Sequence of chain 1.A:
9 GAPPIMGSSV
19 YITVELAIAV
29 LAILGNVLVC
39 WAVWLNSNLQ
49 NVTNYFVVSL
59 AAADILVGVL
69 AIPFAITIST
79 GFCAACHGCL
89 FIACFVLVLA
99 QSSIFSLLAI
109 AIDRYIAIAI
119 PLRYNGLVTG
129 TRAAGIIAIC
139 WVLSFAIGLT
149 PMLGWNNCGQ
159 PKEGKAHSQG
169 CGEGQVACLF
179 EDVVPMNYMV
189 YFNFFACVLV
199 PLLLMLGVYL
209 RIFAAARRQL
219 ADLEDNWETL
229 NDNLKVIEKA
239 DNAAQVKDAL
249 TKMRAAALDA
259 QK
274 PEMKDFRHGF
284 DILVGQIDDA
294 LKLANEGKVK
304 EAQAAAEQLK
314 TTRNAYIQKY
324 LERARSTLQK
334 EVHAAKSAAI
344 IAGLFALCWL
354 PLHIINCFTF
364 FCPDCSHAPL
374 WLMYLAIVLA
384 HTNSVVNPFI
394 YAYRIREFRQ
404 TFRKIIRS

Binding-site contacts:
Ligand atom C11 contacts residue PHE364 of chain 1.A at 4.1 Å (hydrophobic).
Ligand atom C1 contacts residue PHE364 of chain 1.A at 3.8 Å (hydrophobic).
Ligand atom C21 contacts residue PHE193 of chain 1.A at 4.0 Å (hydrophobic).
Ligand atom C12 contacts residue OLC1 of chain 1.U at 3.7 Å.
Ligand atom C6 contacts residue PHE361 of chain 1.A at 3.5 Å (hydrophobic).
Ligand atom C23 contacts residue LEU197 of chain 1.A at 4.5 Å (hydrophobic).
Ligand atom C23 contacts residue PHE192 of chain 1.A at 4.0 Å (hydrophobic).
Ligand atom C12 contacts residue CYS360 of chain 1.A at 4.5 Å (hydrophobic).
Ligand atom C7 contacts residue PHE361 of chain 1.A at 3.9 Å (hydrophobic).
Ligand atom C2 contacts residue OLC1 of chain 1.U at 3.8 Å.
Ligand atom C10 contacts residue PHE361 of chain 1.A at 4.3 Å (hydrophobic).
Ligand atom C8 contacts residue PHE361 of chain 1.A at 4.0 Å (hydrophobic).
Ligand atom C19 contacts residue CYS360 of chain 1.A at 3.8 Å (hydrophobic).
Ligand atom O1 contacts residue CYS365 of chain 1.A at 3.8 Å.
Ligand atom C2 contacts residue PHE364 of chain 1.A at 3.8 Å (hydrophobic).
Ligand atom C1 contacts residue OLC1 of chain 1.U at 4.0 Å.
Ligand atom C11 contacts residue OLC1 of chain 1.U at 4.1 Å.
Ligand atom C3 contacts residue OLC1 of chain 1.U at 4.5 Å.
Ligand atom O1 contacts residue OLC1 of chain 1.U at 4.3 Å.
Ligand atom C24 contacts residue LEU197 of chain 1.A at 3.8 Å (hydrophobic).
Ligand atom C19 contacts residue PHE361 of chain 1.A at 3.6 Å (hydrophobic).
Ligand atom C18 contacts residue CYS360 of chain 1.A at 3.7 Å (hydrophobic).
Ligand atom C21 contacts residue OLC1 of chain 1.U at 3.8 Å.
Ligand atom C18 contacts residue ILE357 of chain 1.A at 4.0 Å (hydrophobic).
Ligand atom C3 contacts residue CYS365 of chain 1.A at 4.5 Å (hydrophobic).
Ligand atom C5 contacts residue PHE361 of chain 1.A at 3.6 Å (hydrophobic).
Ligand atom C2 contacts residue CYS365 of chain 1.A at 4.3 Å (hydrophobic).
Ligand atom C27 contacts residue OLA1 of chain 1.T at 3.6 Å.
Ligand atom C4 contacts residue PHE361 of chain 1.A at 3.7 Å (hydrophobic).
Ligand atom C19 contacts residue PHE364 of chain 1.A at 4.1 Å (hydrophobic).
Ligand atom C27 contacts residue LEU353 of chain 1.A at 4.3 Å (hydrophobic).
Ligand atom C21 contacts residue PHE192 of chain 1.A at 4.0 Å (hydrophobic).
Ligand atom C11 contacts residue CYS360 of chain 1.A at 4.1 Å (hydrophobic).

The small molecule below binds the protein below.
Small molecule (SMILES): CC(C)CCC[C@@H](C)[C@H]1CC[C@H]2[C@@H]3CC=C4C[C@@H](O)CC[C@]4(C)[C@H]3CC[C@]12C